Sequence of chain 1.A:
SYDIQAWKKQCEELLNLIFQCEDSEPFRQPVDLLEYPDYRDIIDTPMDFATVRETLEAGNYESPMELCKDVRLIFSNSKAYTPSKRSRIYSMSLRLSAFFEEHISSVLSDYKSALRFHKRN

Binding-site contacts:
Ligand atom C7 contacts residue VAL54 of chain 1.A at 3.7 Å (hydrophobic).
Ligand atom C10 contacts residue ILE112 of chain 1.A at 3.8 Å (hydrophobic).
Ligand atom O2 contacts residue PHE50 of chain 1.A at 4.1 Å.
Ligand atom S1 contacts residue ILE112 of chain 1.A at 3.8 Å.
Ligand atom C13 contacts residue TYR104 of chain 1.A at 3.9 Å (hydrophobic).
Ligand atom O2 contacts residue SER101 of chain 1.A at 3.0 Å (h-bond).
Ligand atom C15 contacts residue ILE112 of chain 1.A at 4.0 Å (hydrophobic).
Ligand atom C13 contacts residue ILE112 of chain 1.A at 3.5 Å (hydrophobic).
Ligand atom O1 contacts residue TYR59 of chain 1.A at 3.0 Å.
Ligand atom N6 contacts residue ILE112 of chain 1.A at 3.8 Å.
Ligand atom C4 contacts residue GLU48 of chain 1.A at 3.1 Å.
Ligand atom O1 contacts residue VAL54 of chain 1.A at 3.9 Å.
Ligand atom N4 contacts residue PRO49 of chain 1.A at 3.2 Å (h-bond).
Ligand atom N2 contacts residue GLU48 of chain 1.A at 2.9 Å (salt-bridge).
Ligand atom C12 contacts residue SER101 of chain 1.A at 4.0 Å.
Ligand atom C12 contacts residue ILE112 of chain 1.A at 3.3 Å (hydrophobic).
Ligand atom C10 contacts residue VAL54 of chain 1.A at 3.8 Å (hydrophobic).
Ligand atom C8 contacts residue TYR59 of chain 1.A at 3.2 Å (hydrophobic).
Ligand atom C17 contacts residue PRO106 of chain 1.A at 3.5 Å (hydrophobic).
Ligand atom C15 contacts residue THR105 of chain 1.A at 3.8 Å.
Ligand atom C4 contacts residue PRO49 of chain 1.A at 4.0 Å (hydrophobic).
Ligand atom C6 contacts residue GLN52 of chain 1.A at 4.0 Å.
Ligand atom O1 contacts residue ASP55 of chain 1.A at 3.7 Å.
Ligand atom N5 contacts residue PRO49 of chain 1.A at 4.1 Å.
Ligand atom N5 contacts residue VAL54 of chain 1.A at 3.8 Å.
Ligand atom C8 contacts residue ILE112 of chain 1.A at 3.9 Å (hydrophobic).
Ligand atom C11 contacts residue PRO49 of chain 1.A at 3.2 Å (hydrophobic).
Ligand atom C14 contacts residue SER101 of chain 1.A at 3.8 Å.
Ligand atom N4 contacts residue VAL54 of chain 1.A at 3.5 Å.
Ligand atom O2 contacts residue ILE112 of chain 1.A at 3.5 Å.
Ligand atom C5 contacts residue PRO49 of chain 1.A at 3.2 Å (hydrophobic).
Ligand atom C7 contacts residue PRO49 of chain 1.A at 4.0 Å (hydrophobic).
Ligand atom N5 contacts residue TYR59 of chain 1.A at 4.0 Å.
Ligand atom C6 contacts residue PRO49 of chain 1.A at 3.4 Å (hydrophobic).
Ligand atom C7 contacts residue TYR59 of chain 1.A at 3.9 Å (hydrophobic).
Ligand atom C14 contacts residue ILE112 of chain 1.A at 3.9 Å (hydrophobic).
Ligand atom C9 contacts residue VAL54 of chain 1.A at 3.9 Å (hydrophobic).
Ligand atom C10 contacts residue PRO49 of chain 1.A at 4.0 Å (hydrophobic).
Ligand atom S1 contacts residue TYR104 of chain 1.A at 3.8 Å.
Ligand atom C11 contacts residue ILE112 of chain 1.A at 3.8 Å (hydrophobic).

The protein below binds the small molecule below.
Small molecule (SMILES): CCc1nncn1CCNC(=O)N1CCN(C(=O)c2ccc(C)s2)CC1